Binding-site contacts:
Ligand atom O3 contacts residue GLN316 of chain 1.A at 2.7 Å (h-bond).
Ligand atom C8 contacts residue PHE321 of chain 1.A at 3.7 Å (hydrophobic).
Ligand atom O2 contacts residue ASN322 of chain 1.A at 3.1 Å (h-bond).
Ligand atom C4 contacts residue ASN322 of chain 1.A at 4.2 Å.
Ligand atom C7 contacts residue PHE321 of chain 1.A at 4.0 Å (hydrophobic).
Ligand atom C3 contacts residue GLN319 of chain 1.A at 4.4 Å.
Ligand atom C1 contacts residue ASN322 of chain 1.A at 1.5 Å.
Ligand atom C2 contacts residue ASN322 of chain 1.A at 4.4 Å.
Ligand atom C7 contacts residue ASN322 of chain 1.A at 3.4 Å.
Ligand atom C7 contacts residue GLN316 of chain 1.A at 3.3 Å.
Ligand atom C3 contacts residue ASN322 of chain 1.A at 3.8 Å.
Ligand atom C5 contacts residue ASN322 of chain 1.A at 3.7 Å.
Ligand atom O7 contacts residue PHE321 of chain 1.A at 4.2 Å.
Ligand atom O3 contacts residue GLN319 of chain 1.A at 3.6 Å (h-bond).
Ligand atom C8 contacts residue SER351 of chain 1.A at 4.0 Å.
Ligand atom O7 contacts residue CYS317 of chain 1.A at 3.9 Å.
Ligand atom C2 contacts residue GLN319 of chain 1.A at 4.2 Å.
Ligand atom O5 contacts residue ASN322 of chain 1.A at 2.4 Å (h-bond).
Ligand atom O7 contacts residue ASN322 of chain 1.A at 3.4 Å.
Ligand atom O7 contacts residue LYS318 of chain 1.A at 4.3 Å.
Ligand atom C2 contacts residue GLN316 of chain 1.A at 3.9 Å.
Ligand atom C2 contacts residue ASN322 of chain 1.A at 2.5 Å.
Ligand atom C8 contacts residue ASN322 of chain 1.A at 4.3 Å.
Ligand atom O2 contacts residue GLN319 of chain 1.A at 3.2 Å (h-bond).
Ligand atom O7 contacts residue GLN316 of chain 1.A at 2.8 Å (h-bond).
Ligand atom C3 contacts residue GLN316 of chain 1.A at 3.9 Å.
Ligand atom N2 contacts residue GLN316 of chain 1.A at 3.5 Å (h-bond).
Ligand atom C8 contacts residue GLN316 of chain 1.A at 3.7 Å.
Ligand atom N2 contacts residue ASN322 of chain 1.A at 2.9 Å (h-bond).

Sequence of chain 1.A:
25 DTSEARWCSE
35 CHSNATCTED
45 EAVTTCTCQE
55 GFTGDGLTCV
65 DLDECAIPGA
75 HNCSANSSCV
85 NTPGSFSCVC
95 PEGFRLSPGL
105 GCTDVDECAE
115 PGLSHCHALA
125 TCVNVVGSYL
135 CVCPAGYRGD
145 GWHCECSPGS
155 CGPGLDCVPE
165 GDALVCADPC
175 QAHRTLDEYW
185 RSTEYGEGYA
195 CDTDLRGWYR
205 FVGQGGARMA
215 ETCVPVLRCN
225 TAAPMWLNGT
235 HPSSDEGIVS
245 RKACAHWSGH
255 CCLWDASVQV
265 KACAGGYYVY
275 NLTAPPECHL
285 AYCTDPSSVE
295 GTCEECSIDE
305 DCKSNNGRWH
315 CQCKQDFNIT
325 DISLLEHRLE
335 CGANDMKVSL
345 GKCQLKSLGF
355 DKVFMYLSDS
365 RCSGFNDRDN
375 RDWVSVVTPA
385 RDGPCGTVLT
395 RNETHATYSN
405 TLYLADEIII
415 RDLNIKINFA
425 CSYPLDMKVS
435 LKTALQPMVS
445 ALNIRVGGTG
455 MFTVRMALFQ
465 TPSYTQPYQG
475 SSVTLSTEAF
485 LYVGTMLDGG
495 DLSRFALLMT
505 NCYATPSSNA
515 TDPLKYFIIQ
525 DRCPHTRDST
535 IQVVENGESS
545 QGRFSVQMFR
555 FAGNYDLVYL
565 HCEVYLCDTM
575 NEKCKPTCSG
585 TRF

This protein binds this small molecule.
Small molecule (SMILES): CC(=O)N[C@H]1[C@H](O[C@H]2[C@H](O)[C@@H](NC(C)=O)CO[C@@H]2CO[C@@H]2O[C@@H](C)[C@@H](O)[C@@H](O)[C@@H]2O)O[C@H](CO)[C@@H](O[C@@H]2O[C@H](CO)[C@@H](O)[C@H](O)[C@@H]2O)[C@@H]1O